The small molecule below binds the protein below.
Small molecule (SMILES): COC1=C(OC)C(=O)C(C/C=C(/C)CCC=C(C)CC/C=C(/C)CC/C=C(\C)CC/C=C(\C)CC/C=C(\C)CC/C=C(/C)CCC=C(C)CCC=C(C)CCC=C(C)C)=C(C)C1=O

Sequence of chain 1.HA:
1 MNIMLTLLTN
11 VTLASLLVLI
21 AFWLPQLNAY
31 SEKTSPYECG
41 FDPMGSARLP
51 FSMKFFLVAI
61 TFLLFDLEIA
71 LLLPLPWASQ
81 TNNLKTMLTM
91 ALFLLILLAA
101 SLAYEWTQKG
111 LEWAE

Sequence of chain 1.I:
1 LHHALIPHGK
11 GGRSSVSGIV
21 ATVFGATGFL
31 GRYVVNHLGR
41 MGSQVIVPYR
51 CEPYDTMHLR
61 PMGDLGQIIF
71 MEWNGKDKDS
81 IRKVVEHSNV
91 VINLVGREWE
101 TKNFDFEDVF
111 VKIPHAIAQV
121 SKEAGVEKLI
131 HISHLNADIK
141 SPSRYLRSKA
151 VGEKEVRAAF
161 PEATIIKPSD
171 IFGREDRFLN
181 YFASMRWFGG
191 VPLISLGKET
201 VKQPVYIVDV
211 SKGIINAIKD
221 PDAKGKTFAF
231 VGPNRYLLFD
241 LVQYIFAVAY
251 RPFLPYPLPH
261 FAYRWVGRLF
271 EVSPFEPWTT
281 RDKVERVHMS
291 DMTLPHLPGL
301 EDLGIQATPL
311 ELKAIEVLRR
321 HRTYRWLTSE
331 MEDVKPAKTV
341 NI

Binding-site contacts:
Ligand atom C15 contacts residue TRP278 of chain 1.I at 4.2 Å (hydrophobic).
Ligand atom O1 contacts residue TRP278 of chain 1.I at 4.1 Å.
Ligand atom C4 contacts residue SER184 of chain 1.I at 4.1 Å.
Ligand atom C16 contacts residue TRP187 of chain 1.I at 4.3 Å (hydrophobic).
Ligand atom CM5 contacts residue TRP278 of chain 1.I at 4.1 Å (hydrophobic).
Ligand atom C13 contacts residue TRP23 of chain 1.HA at 4.1 Å (hydrophobic).
Ligand atom C17 contacts residue PEE1 of chain 1.YB at 4.3 Å.
Ligand atom C6 contacts residue SER184 of chain 1.I at 4.4 Å.
Ligand atom CM3 contacts residue ASN180 of chain 1.I at 3.8 Å.
Ligand atom C20 contacts residue PEE1 of chain 1.YB at 4.1 Å.
Ligand atom O4 contacts residue ASN180 of chain 1.I at 4.2 Å.
Ligand atom CM5 contacts residue SER184 of chain 1.I at 3.8 Å.
Ligand atom C10 contacts residue TRP278 of chain 1.I at 4.3 Å (hydrophobic).
Ligand atom C1 contacts residue TRP278 of chain 1.I at 4.4 Å (hydrophobic).
Ligand atom C10 contacts residue PEE1 of chain 1.YB at 3.9 Å.
Ligand atom C9 contacts residue TRP278 of chain 1.I at 4.0 Å (hydrophobic).
Ligand atom C11 contacts residue TRP278 of chain 1.I at 4.4 Å (hydrophobic).
Ligand atom C6 contacts residue TRP278 of chain 1.I at 4.0 Å (hydrophobic).
Ligand atom C7 contacts residue TRP278 of chain 1.I at 3.6 Å (hydrophobic).
Ligand atom O4 contacts residue TYR181 of chain 1.I at 4.1 Å.
Ligand atom C12 contacts residue TRP187 of chain 1.I at 4.1 Å (hydrophobic).
Ligand atom O4 contacts residue SER184 of chain 1.I at 4.2 Å.
Ligand atom CM3 contacts residue SER184 of chain 1.I at 4.5 Å.
Ligand atom O3 contacts residue ARG177 of chain 1.I at 4.4 Å.
Ligand atom C11 contacts residue TRP187 of chain 1.I at 4.2 Å (hydrophobic).
Ligand atom C5 contacts residue SER184 of chain 1.I at 3.9 Å.